Binding-site contacts:
Ligand atom C20 contacts residue THR105 of chain 1.C at 3.8 Å.
Ligand atom C14 contacts residue VAL26 of chain 1.C at 3.6 Å (hydrophobic).
Ligand atom C3 contacts residue GLU101 of chain 1.C at 3.0 Å.
Ligand atom N2 contacts residue ALA39 of chain 1.C at 3.9 Å.
Ligand atom C21 contacts residue THR105 of chain 1.C at 3.9 Å.
Ligand atom C1 contacts residue MET103 of chain 1.C at 3.8 Å (hydrophobic).
Ligand atom C19 contacts residue LEU18 of chain 1.C at 3.9 Å (hydrophobic).
Ligand atom C15 contacts residue ASP163 of chain 1.C at 3.5 Å.
Ligand atom N2 contacts residue TYR102 of chain 1.C at 3.9 Å.
Ligand atom C29 contacts residue LEU18 of chain 1.C at 3.8 Å (hydrophobic).
Ligand atom C3 contacts residue VAL70 of chain 1.C at 3.9 Å (hydrophobic).
Ligand atom C10 contacts residue VAL26 of chain 1.C at 3.9 Å (hydrophobic).
Ligand atom N7 contacts residue PHE151 of chain 1.C at 3.4 Å.
Ligand atom N6 contacts residue PHE151 of chain 1.C at 3.5 Å.
Ligand atom C9 contacts residue VAL26 of chain 1.C at 3.9 Å (hydrophobic).
Ligand atom C21 contacts residue ASP106 of chain 1.C at 3.8 Å.
Ligand atom C12 contacts residue VAL26 of chain 1.C at 3.9 Å (hydrophobic).
Ligand atom N2 contacts residue GLU101 of chain 1.C at 3.3 Å (salt-bridge).
Ligand atom N17 contacts residue MET103 of chain 1.C at 2.8 Å (h-bond).
Ligand atom C24 contacts residue GLU104 of chain 1.C at 3.9 Å.
Ligand atom C12 contacts residue PHE151 of chain 1.C at 3.8 Å (hydrophobic).
Ligand atom C18 contacts residue GLY22 of chain 1.C at 3.6 Å.
Ligand atom C28 contacts residue TYR102 of chain 1.C at 3.6 Å (hydrophobic).
Ligand atom N13 contacts residue GLN100 of chain 1.C at 3.7 Å.
Ligand atom C3 contacts residue ALA39 of chain 1.C at 3.8 Å (hydrophobic).
Ligand atom C9 contacts residue PHE151 of chain 1.C at 3.5 Å (hydrophobic).
Ligand atom N13 contacts residue PHE151 of chain 1.C at 3.9 Å.
Ligand atom N8 contacts residue GLN100 of chain 1.C at 3.4 Å (h-bond).
Ligand atom C29 contacts residue GLU104 of chain 1.C at 3.8 Å.
Ligand atom C23 contacts residue GLU104 of chain 1.C at 3.8 Å.
Ligand atom C20 contacts residue PHE151 of chain 1.C at 3.7 Å (hydrophobic).
Ligand atom C5 contacts residue PHE151 of chain 1.C at 3.5 Å (hydrophobic).
Ligand atom C18 contacts residue VAL26 of chain 1.C at 3.8 Å (hydrophobic).
Ligand atom C19 contacts residue MET103 of chain 1.C at 3.5 Å (hydrophobic).
Ligand atom C23 contacts residue MET103 of chain 1.C at 3.1 Å (hydrophobic).
Ligand atom C3 contacts residue MET103 of chain 1.C at 3.9 Å (hydrophobic).
Ligand atom N22 contacts residue LEU18 of chain 1.C at 3.9 Å.
Ligand atom C29 contacts residue TYR102 of chain 1.C at 3.2 Å (hydrophobic).
Ligand atom C15 contacts residue VAL26 of chain 1.C at 3.5 Å (hydrophobic).
Ligand atom N2 contacts residue MET103 of chain 1.C at 3.0 Å (h-bond).

The protein below binds the small molecule below.
Small molecule (SMILES): COc1ccc(-n2nnc3cnc(N[C@@H]4CCN(c5ccncc5)C4)nc32)cc1

Sequence of chain 1.C:
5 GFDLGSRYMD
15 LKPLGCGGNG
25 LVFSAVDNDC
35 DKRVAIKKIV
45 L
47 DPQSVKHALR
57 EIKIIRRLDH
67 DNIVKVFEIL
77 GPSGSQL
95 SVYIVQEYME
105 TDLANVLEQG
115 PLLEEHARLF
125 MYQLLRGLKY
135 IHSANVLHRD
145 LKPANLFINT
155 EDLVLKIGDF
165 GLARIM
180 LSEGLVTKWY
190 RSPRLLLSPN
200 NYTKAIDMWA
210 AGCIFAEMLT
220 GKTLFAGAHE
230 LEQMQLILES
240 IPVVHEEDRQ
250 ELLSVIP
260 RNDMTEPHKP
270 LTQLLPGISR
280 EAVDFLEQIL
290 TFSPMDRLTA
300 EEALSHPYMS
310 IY